Binding-site contacts:
Ligand atom C5 contacts residue LYS82 of chain 1.D at 2.3 Å.
Ligand atom C7 contacts residue LYS82 of chain 1.D at 1.3 Å.
Ligand atom C2 contacts residue LYS82 of chain 1.B at 1.3 Å.
Ligand atom C5 contacts residue LYS82 of chain 1.B at 3.8 Å.
Ligand atom C1 contacts residue LYS82 of chain 1.D at 3.6 Å.
Ligand atom O8 contacts residue LYS82 of chain 1.D at 2.3 Å (salt-bridge).
Ligand atom C1 contacts residue LYS82 of chain 1.B at 2.8 Å.
Ligand atom O3 contacts residue LYS82 of chain 1.B at 1.6 Å (salt-bridge).

A small-molecule ligand and the protein it binds are described below.
Small molecule (SMILES): O=CC=CC=O

Sequence of chain 1.B:
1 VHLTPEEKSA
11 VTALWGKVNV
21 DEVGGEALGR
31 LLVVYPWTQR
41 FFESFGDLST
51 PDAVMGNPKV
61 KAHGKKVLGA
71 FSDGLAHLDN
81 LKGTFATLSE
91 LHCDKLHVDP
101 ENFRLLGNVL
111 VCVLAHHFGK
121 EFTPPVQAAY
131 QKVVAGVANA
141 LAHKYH

Sequence of chain 1.D:
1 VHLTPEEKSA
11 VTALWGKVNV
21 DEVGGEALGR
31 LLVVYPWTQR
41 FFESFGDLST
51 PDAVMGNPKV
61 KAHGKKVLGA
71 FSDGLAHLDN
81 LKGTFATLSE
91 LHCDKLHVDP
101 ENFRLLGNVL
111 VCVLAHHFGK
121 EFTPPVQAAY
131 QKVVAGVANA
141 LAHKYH